Sequence of chain 1.A:
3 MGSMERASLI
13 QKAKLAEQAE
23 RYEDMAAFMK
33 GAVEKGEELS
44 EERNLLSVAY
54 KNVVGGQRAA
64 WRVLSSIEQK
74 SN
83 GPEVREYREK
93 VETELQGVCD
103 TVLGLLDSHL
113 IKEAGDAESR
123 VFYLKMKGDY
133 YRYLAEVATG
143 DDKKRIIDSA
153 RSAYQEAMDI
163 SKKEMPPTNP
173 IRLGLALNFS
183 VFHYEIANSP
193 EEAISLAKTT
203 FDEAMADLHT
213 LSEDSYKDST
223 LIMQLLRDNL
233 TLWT

Binding-site contacts:
Ligand atom CG2 contacts residue V3N1 of chain 1.D at 3.5 Å.
Ligand atom N contacts residue LEU179 of chain 1.A at 3.6 Å.
Ligand atom O1P contacts residue ARG61 of chain 1.A at 2.9 Å (salt-bridge).
Ligand atom OG contacts residue LEU48 of chain 1.A at 3.5 Å.
Ligand atom O contacts residue LYS54 of chain 1.A at 3.6 Å.
Ligand atom N contacts residue ASN231 of chain 1.A at 3.0 Å (h-bond).
Ligand atom CB contacts residue ASN180 of chain 1.A at 3.3 Å.
Ligand atom CB contacts residue GLU19 of chain 1.A at 3.0 Å.
Ligand atom O3P contacts residue TYR135 of chain 1.A at 2.5 Å (h-bond).
Ligand atom O contacts residue GLU187 of chain 1.A at 3.2 Å (salt-bridge).
Ligand atom CA contacts residue ASN180 of chain 1.A at 3.4 Å.
Ligand atom CA contacts residue ASN55 of chain 1.A at 3.4 Å.
Ligand atom O contacts residue VAL51 of chain 1.A at 3.6 Å.
Ligand atom C contacts residue ASN180 of chain 1.A at 3.6 Å.
Ligand atom NH2 contacts residue GLY58 of chain 1.A at 3.5 Å.
Ligand atom O contacts residue ASN55 of chain 1.A at 2.9 Å (h-bond).
Ligand atom C contacts residue GLU19 of chain 1.A at 3.8 Å.
Ligand atom C contacts residue ASN55 of chain 1.A at 3.5 Å.
Ligand atom O contacts residue VAL51 of chain 1.A at 3.5 Å.
Ligand atom CA contacts residue VAL51 of chain 1.A at 3.6 Å (hydrophobic).
Ligand atom CB contacts residue GLU187 of chain 1.A at 3.1 Å.
Ligand atom N contacts residue GLU19 of chain 1.A at 2.7 Å (salt-bridge).
Ligand atom CG1 contacts residue GLY176 of chain 1.A at 3.6 Å.
Ligand atom NE contacts residue LYS54 of chain 1.A at 3.7 Å.
Ligand atom CB contacts residue ASN180 of chain 1.A at 3.8 Å.
Ligand atom P contacts residue ARG61 of chain 1.A at 3.7 Å.
Ligand atom N contacts residue LEU234 of chain 1.A at 3.3 Å.
Ligand atom O2P contacts residue ARG61 of chain 1.A at 3.0 Å (salt-bridge).
Ligand atom NH1 contacts residue ASN55 of chain 1.A at 3.1 Å (h-bond).
Ligand atom O3P contacts residue ARG134 of chain 1.A at 2.8 Å (salt-bridge).
Ligand atom O contacts residue ASN231 of chain 1.A at 3.0 Å (h-bond).
Ligand atom N contacts residue ASN180 of chain 1.A at 2.9 Å (h-bond).
Ligand atom CA contacts residue GLU19 of chain 1.A at 3.3 Å.
Ligand atom CB contacts residue TRP235 of chain 1.A at 3.5 Å (hydrophobic).
Ligand atom P contacts residue TYR135 of chain 1.A at 3.7 Å.
Ligand atom O1P contacts residue ARG134 of chain 1.A at 2.8 Å (salt-bridge).
Ligand atom O contacts residue VAL183 of chain 1.A at 3.5 Å.
Ligand atom CG1 contacts residue LEU179 of chain 1.A at 3.7 Å (hydrophobic).
Ligand atom CD contacts residue ASN55 of chain 1.A at 3.6 Å.
Ligand atom OG contacts residue GLU19 of chain 1.A at 3.2 Å (salt-bridge).

A protein and the small-molecule ligand that binds it are described below.
Small molecule (SMILES): CC[C@H](C)[C@H](NC(=O)[C@H](COP(=O)(O)O)NC(=O)CNC(=O)[C@H](C)N)C(=O)N1CCC[C@H]1C(=O)NCC(=O)N[C@@H](CCCN=C(N)N)C(=O)N[C@@H](C)C(=O)N[C@H](C=O)CO